Binding-site contacts:
Ligand atom C5 contacts residue PHE294 of chain 1.B at 3.8 Å (hydrophobic).
Ligand atom C13 contacts residue SER290 of chain 1.B at 3.7 Å.
Ligand atom C16 contacts residue TRP254 of chain 1.B at 4.0 Å (hydrophobic).
Ligand atom C6 contacts residue PHE294 of chain 1.B at 3.6 Å (hydrophobic).
Ligand atom C16 contacts residue THR255 of chain 1.B at 3.6 Å.
Ligand atom C7 contacts residue ILE258 of chain 1.B at 4.0 Å (hydrophobic).
Ligand atom O2 contacts residue GLN291 of chain 1.B at 3.0 Å (h-bond).
Ligand atom C14 contacts residue SER290 of chain 1.B at 3.9 Å.
Ligand atom C10 contacts residue ASN243 of chain 1.B at 3.9 Å.
Ligand atom C2 contacts residue HIS82 of chain 1.B at 3.7 Å.
Ligand atom O3 contacts residue ILE258 of chain 1.B at 3.9 Å.
Ligand atom C8 contacts residue ILE258 of chain 1.B at 3.9 Å (hydrophobic).
Ligand atom C2 contacts residue TYR81 of chain 1.B at 4.2 Å (hydrophobic).
Ligand atom C16 contacts residue GLN291 of chain 1.B at 3.8 Å.
Ligand atom O3 contacts residue GLN291 of chain 1.B at 3.2 Å (h-bond).
Ligand atom C1 contacts residue HIS82 of chain 1.B at 3.8 Å.
Ligand atom C9 contacts residue PHE294 of chain 1.B at 3.9 Å (hydrophobic).
Ligand atom C16 contacts residue TYR251 of chain 1.B at 3.9 Å (hydrophobic).
Ligand atom O3 contacts residue PHE294 of chain 1.B at 3.7 Å.
Ligand atom C15 contacts residue PHE262 of chain 1.B at 3.5 Å (hydrophobic).
Ligand atom C2 contacts residue ILE258 of chain 1.B at 4.0 Å (hydrophobic).
Ligand atom C14 contacts residue PHE262 of chain 1.B at 4.1 Å (hydrophobic).
Ligand atom C12 contacts residue PHE294 of chain 1.B at 3.5 Å (hydrophobic).
Ligand atom C9 contacts residue TYR81 of chain 1.B at 3.7 Å (hydrophobic).
Ligand atom C9 contacts residue ASN243 of chain 1.B at 3.4 Å.
Ligand atom C6 contacts residue ILE258 of chain 1.B at 4.1 Å (hydrophobic).
Ligand atom C15 contacts residue ILE258 of chain 1.B at 4.1 Å (hydrophobic).
Ligand atom O1 contacts residue HIS82 of chain 1.B at 3.2 Å.
Ligand atom C10 contacts residue TYR81 of chain 1.B at 3.3 Å (hydrophobic).
Ligand atom C7 contacts residue PHE294 of chain 1.B at 3.5 Å (hydrophobic).
Ligand atom C13 contacts residue MET279 of chain 1.B at 3.4 Å (hydrophobic).
Ligand atom C14 contacts residue MET279 of chain 1.B at 3.5 Å (hydrophobic).
Ligand atom C13 contacts residue PHE294 of chain 1.B at 4.1 Å (hydrophobic).
Ligand atom O2 contacts residue ILE258 of chain 1.B at 3.6 Å.
Ligand atom C7 contacts residue GLN291 of chain 1.B at 4.2 Å.
Ligand atom O2 contacts residue PHE294 of chain 1.B at 4.1 Å.
Ligand atom C10 contacts residue PHE294 of chain 1.B at 4.2 Å (hydrophobic).
Ligand atom C8 contacts residue PHE294 of chain 1.B at 3.6 Å (hydrophobic).
Ligand atom C8 contacts residue GLN291 of chain 1.B at 4.0 Å.
Ligand atom C16 contacts residue ASN243 of chain 1.B at 3.7 Å.

Sequence of chain 1.B:
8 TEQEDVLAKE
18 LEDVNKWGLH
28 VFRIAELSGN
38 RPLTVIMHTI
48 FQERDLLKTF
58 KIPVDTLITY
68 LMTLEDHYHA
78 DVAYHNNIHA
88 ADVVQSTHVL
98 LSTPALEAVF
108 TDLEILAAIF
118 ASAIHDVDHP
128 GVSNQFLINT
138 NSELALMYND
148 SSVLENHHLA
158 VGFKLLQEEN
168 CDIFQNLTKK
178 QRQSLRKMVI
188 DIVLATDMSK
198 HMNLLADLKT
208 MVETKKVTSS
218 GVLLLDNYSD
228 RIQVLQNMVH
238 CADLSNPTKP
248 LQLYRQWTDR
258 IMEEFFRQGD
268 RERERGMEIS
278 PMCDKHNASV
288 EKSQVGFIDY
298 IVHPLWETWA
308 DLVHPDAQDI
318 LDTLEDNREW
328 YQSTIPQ

This small molecule binds to this protein.
Small molecule (SMILES): COc1ccc([C@@H]2CNC(=O)C2)cc1OC1CCCC1